Binding-site contacts:
Ligand atom O1 contacts residue TYR223 of chain 1.C at 4.3 Å.
Ligand atom O3 contacts residue ASN233 of chain 1.C at 2.7 Å (h-bond).
Ligand atom C3 contacts residue ASN233 of chain 1.C at 3.6 Å.
Ligand atom C4 contacts residue TYR281 of chain 1.C at 3.6 Å (hydrophobic).
Ligand atom C2 contacts residue ASN231 of chain 1.C at 4.3 Å.
Ligand atom C2 contacts residue TYR223 of chain 1.C at 3.5 Å (hydrophobic).
Ligand atom O2 contacts residue PHE230 of chain 1.C at 2.9 Å (h-bond).
Ligand atom O1 contacts residue PHE230 of chain 1.C at 4.3 Å.
Ligand atom O2 contacts residue TYR223 of chain 1.C at 4.3 Å.
Ligand atom C1 contacts residue TYR223 of chain 1.C at 3.9 Å (hydrophobic).
Ligand atom C2 contacts residue ILE232 of chain 1.C at 4.0 Å (hydrophobic).
Ligand atom O3 contacts residue ASN231 of chain 1.C at 3.2 Å (h-bond).
Ligand atom C2 contacts residue TYR281 of chain 1.C at 3.6 Å (hydrophobic).
Ligand atom O2 contacts residue TYR281 of chain 1.C at 4.3 Å.
Ligand atom C1 contacts residue ASN231 of chain 1.C at 4.0 Å.
Ligand atom C1 contacts residue GLU219 of chain 1.C at 4.1 Å.
Ligand atom C3 contacts residue TYR281 of chain 1.C at 3.6 Å (hydrophobic).
Ligand atom O2 contacts residue ASN233 of chain 1.C at 4.5 Å.
Ligand atom O4 contacts residue TYR281 of chain 1.C at 4.3 Å.
Ligand atom O3 contacts residue ILE232 of chain 1.C at 3.4 Å (h-bond).
Ligand atom C2 contacts residue PHE230 of chain 1.C at 4.3 Å (hydrophobic).
Ligand atom C3 contacts residue ASN231 of chain 1.C at 3.3 Å.
Ligand atom C2 contacts residue GLU219 of chain 1.C at 4.4 Å.
Ligand atom C4 contacts residue ASN231 of chain 1.C at 4.4 Å.
Ligand atom O2 contacts residue TYR223 of chain 1.C at 2.9 Å (h-bond).
Ligand atom O3 contacts residue ASN231 of chain 1.C at 3.2 Å (h-bond).
Ligand atom O2 contacts residue PHE230 of chain 1.C at 4.5 Å.
Ligand atom O2 contacts residue ASN231 of chain 1.C at 3.3 Å.
Ligand atom O2 contacts residue ILE232 of chain 1.C at 2.9 Å (h-bond).
Ligand atom C1 contacts residue TYR223 of chain 1.C at 3.5 Å (hydrophobic).
Ligand atom C3 contacts residue ILE232 of chain 1.C at 4.0 Å (hydrophobic).
Ligand atom C4 contacts residue ASN233 of chain 1.C at 3.3 Å.
Ligand atom C3 contacts residue ASN231 of chain 1.C at 4.5 Å.
Ligand atom O4 contacts residue ASN233 of chain 1.C at 2.8 Å (h-bond).
Ligand atom O3 contacts residue TYR281 of chain 1.C at 3.0 Å (h-bond).
Ligand atom O4 contacts residue ASN231 of chain 1.C at 4.1 Å.
Ligand atom O2 contacts residue ASN231 of chain 1.C at 4.1 Å.
Ligand atom O1 contacts residue GLU229 of chain 1.C at 4.1 Å.
Ligand atom C1 contacts residue PHE230 of chain 1.C at 3.5 Å (hydrophobic).

Sequence of chain 1.C:
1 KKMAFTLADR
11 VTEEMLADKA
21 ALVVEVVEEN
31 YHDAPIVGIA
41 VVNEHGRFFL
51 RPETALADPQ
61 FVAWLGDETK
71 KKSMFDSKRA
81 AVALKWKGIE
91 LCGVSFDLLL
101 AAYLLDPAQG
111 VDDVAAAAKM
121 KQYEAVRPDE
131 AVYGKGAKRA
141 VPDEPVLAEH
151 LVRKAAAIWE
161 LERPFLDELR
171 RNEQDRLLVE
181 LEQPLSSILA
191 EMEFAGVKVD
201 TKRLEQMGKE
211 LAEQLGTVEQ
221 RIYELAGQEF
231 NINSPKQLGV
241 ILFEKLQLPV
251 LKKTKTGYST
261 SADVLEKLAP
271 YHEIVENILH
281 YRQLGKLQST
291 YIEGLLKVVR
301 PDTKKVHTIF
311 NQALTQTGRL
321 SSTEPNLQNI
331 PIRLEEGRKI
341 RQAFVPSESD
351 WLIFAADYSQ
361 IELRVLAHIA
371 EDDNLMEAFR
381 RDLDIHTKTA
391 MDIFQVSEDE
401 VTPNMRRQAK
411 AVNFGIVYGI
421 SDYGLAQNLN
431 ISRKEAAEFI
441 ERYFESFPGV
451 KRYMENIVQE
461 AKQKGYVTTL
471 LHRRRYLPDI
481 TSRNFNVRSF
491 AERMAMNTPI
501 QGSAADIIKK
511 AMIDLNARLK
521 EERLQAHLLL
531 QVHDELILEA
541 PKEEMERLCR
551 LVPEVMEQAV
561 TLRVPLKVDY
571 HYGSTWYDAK

This small molecule binds to this protein.
Small molecule (SMILES): OC[C@H]1O[C@@](CO)(O[C@H]2O[C@H](CO)[C@@H](O)[C@H](O)[C@H]2O)[C@@H](O)[C@@H]1O